Sequence of chain 4.D:
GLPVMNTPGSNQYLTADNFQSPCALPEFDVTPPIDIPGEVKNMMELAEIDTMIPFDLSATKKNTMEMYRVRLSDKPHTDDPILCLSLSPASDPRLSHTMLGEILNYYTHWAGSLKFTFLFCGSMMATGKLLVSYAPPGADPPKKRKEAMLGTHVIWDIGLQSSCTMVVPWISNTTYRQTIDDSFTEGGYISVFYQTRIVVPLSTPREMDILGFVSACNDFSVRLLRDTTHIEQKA

The protein below binds the small molecule below.
Small molecule (SMILES): CCOC(=O)c1ccc(OCCCCC2CCN(c3ccc(C)nn3)CC2)cc1

Binding-site contacts:
Ligand atom C12 contacts residue VAL199 of chain 4.B at 3.7 Å (hydrophobic).
Ligand atom C23 contacts residue PHE237 of chain 4.B at 3.8 Å (hydrophobic).
Ligand atom C19 contacts residue PHE237 of chain 4.B at 3.5 Å (hydrophobic).
Ligand atom C20 contacts residue TYR112 of chain 4.B at 3.4 Å (hydrophobic).
Ligand atom O25 contacts residue THR111 of chain 4.B at 3.4 Å (h-bond).
Ligand atom C8 contacts residue TYR159 of chain 4.B at 3.5 Å (hydrophobic).
Ligand atom C1 contacts residue ILE183 of chain 4.B at 3.5 Å (hydrophobic).
Ligand atom C4 contacts residue TYR159 of chain 4.B at 3.7 Å (hydrophobic).
Ligand atom C1 contacts residue ILE157 of chain 4.B at 3.4 Å (hydrophobic).
Ligand atom C13 contacts residue MET132 of chain 4.B at 3.8 Å (hydrophobic).
Ligand atom C11 contacts residue LEU134 of chain 4.B at 3.8 Å (hydrophobic).
Ligand atom C4 contacts residue ILE194 of chain 4.B at 3.8 Å (hydrophobic).
Ligand atom C3 contacts residue TYR159 of chain 4.B at 3.7 Å (hydrophobic).
Ligand atom C8 contacts residue VAL196 of chain 4.B at 3.7 Å (hydrophobic).
Ligand atom C5 contacts residue TYR159 of chain 4.B at 3.7 Å (hydrophobic).
Ligand atom C4 contacts residue ALA24 of chain 4.D at 3.5 Å (hydrophobic).
Ligand atom C7 contacts residue TYR159 of chain 4.B at 3.7 Å (hydrophobic).
Ligand atom C18 contacts residue PHE237 of chain 4.B at 3.8 Å (hydrophobic).
Ligand atom C10 contacts residue MET132 of chain 4.B at 3.7 Å (hydrophobic).
Ligand atom C3 contacts residue ALA24 of chain 4.D at 3.5 Å (hydrophobic).
Ligand atom C14 contacts residue MET132 of chain 4.B at 3.5 Å (hydrophobic).
Ligand atom C7 contacts residue VAL196 of chain 4.B at 3.5 Å (hydrophobic).
Ligand atom C5 contacts residue ILE194 of chain 4.B at 3.8 Å (hydrophobic).
Ligand atom O24 contacts residue TYR112 of chain 4.B at 3.8 Å.
Ligand atom O25 contacts residue TYR112 of chain 4.B at 3.4 Å.
Ligand atom N3 contacts residue LEU240 of chain 4.B at 3.4 Å.
Ligand atom C26 contacts residue THR111 of chain 4.B at 3.6 Å.
Ligand atom C23 contacts residue TYR112 of chain 4.B at 3.3 Å (hydrophobic).
Ligand atom C15 contacts residue MET132 of chain 4.B at 3.6 Å (hydrophobic).
Ligand atom C26 contacts residue LYS113 of chain 4.B at 3.7 Å.
Ligand atom C21 contacts residue TYR112 of chain 4.B at 3.4 Å (hydrophobic).
Ligand atom C3 contacts residue PRO181 of chain 4.B at 3.7 Å (hydrophobic).
Ligand atom C21 contacts residue PHE237 of chain 4.B at 3.7 Å (hydrophobic).
Ligand atom C27 contacts residue ASP236 of chain 4.B at 3.6 Å.
Ligand atom C13 contacts residue PHE237 of chain 4.B at 3.7 Å (hydrophobic).
Ligand atom N6 contacts residue VAL196 of chain 4.B at 3.8 Å.
Ligand atom O16 contacts residue MET132 of chain 4.B at 3.6 Å.
Ligand atom N4 contacts residue LEU240 of chain 4.B at 3.3 Å.
Ligand atom C20 contacts residue PHE237 of chain 4.B at 3.4 Å (hydrophobic).
Ligand atom C14 contacts residue VAL199 of chain 4.B at 3.8 Å (hydrophobic).

Sequence of chain 4.B:
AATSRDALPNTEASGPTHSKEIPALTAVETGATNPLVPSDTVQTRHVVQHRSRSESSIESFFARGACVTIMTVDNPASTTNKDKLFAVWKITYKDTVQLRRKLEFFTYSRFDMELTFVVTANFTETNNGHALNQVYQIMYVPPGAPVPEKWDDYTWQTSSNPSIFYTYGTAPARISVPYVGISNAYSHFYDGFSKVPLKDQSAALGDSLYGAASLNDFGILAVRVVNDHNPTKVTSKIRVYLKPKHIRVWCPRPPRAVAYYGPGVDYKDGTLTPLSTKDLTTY